Binding-site contacts:
Ligand atom C3' contacts residue DA4 of chain 19.D at 3.3 Å.
Ligand atom O3' contacts residue DA4 of chain 19.D at 4.2 Å.
Ligand atom O5' contacts residue DA4 of chain 19.D at 4.0 Å.
Ligand atom OP2 contacts residue DA4 of chain 19.D at 3.6 Å.
Ligand atom P contacts residue DA4 of chain 19.D at 3.2 Å.
Ligand atom C2' contacts residue DA4 of chain 19.D at 3.5 Å.
Ligand atom C5' contacts residue DA4 of chain 19.D at 4.0 Å.
Ligand atom C4' contacts residue DA4 of chain 19.D at 4.3 Å.
Ligand atom OP1 contacts residue DA4 of chain 19.D at 2.2 Å.

The protein below binds the small molecule below.
Small molecule (SMILES): Nc1ccn([C@H]2C[C@H](O)[C@@H](COP(=O)(O)O)O2)c(=O)n1